Binding-site contacts:
Ligand atom C12 contacts residue GLN294 of chain 1.A at 3.7 Å.
Ligand atom N15 contacts residue PHE264 of chain 1.A at 3.9 Å.
Ligand atom N23 contacts residue PHE207 of chain 1.A at 3.4 Å.
Ligand atom C14 contacts residue TYR261 of chain 1.A at 3.5 Å (hydrophobic).
Ligand atom C19 contacts residue LEU203 of chain 1.A at 4.0 Å (hydrophobic).
Ligand atom C2 contacts residue PHE297 of chain 1.A at 3.8 Å (hydrophobic).
Ligand atom N10 contacts residue LEU243 of chain 1.A at 3.6 Å.
Ligand atom C3 contacts residue PHE264 of chain 1.A at 3.8 Å (hydrophobic).
Ligand atom C12 contacts residue VAL246 of chain 1.A at 3.3 Å (hydrophobic).
Ligand atom C5 contacts residue PHE297 of chain 1.A at 3.8 Å (hydrophobic).
Ligand atom C27 contacts residue ALA300 of chain 1.A at 3.6 Å (hydrophobic).
Ligand atom C4 contacts residue PHE297 of chain 1.A at 3.8 Å (hydrophobic).
Ligand atom C28 contacts residue ALA300 of chain 1.A at 3.8 Å (hydrophobic).
Ligand atom C22 contacts residue PHE207 of chain 1.A at 3.4 Å (hydrophobic).
Ligand atom C30 contacts residue PHE297 of chain 1.A at 3.9 Å (hydrophobic).
Ligand atom C7 contacts residue PHE264 of chain 1.A at 3.9 Å (hydrophobic).
Ligand atom C16 contacts residue MET281 of chain 1.A at 3.5 Å (hydrophobic).
Ligand atom C22 contacts residue VAL301 of chain 1.A at 4.0 Å (hydrophobic).
Ligand atom C27 contacts residue VAL301 of chain 1.A at 3.8 Å (hydrophobic).
Ligand atom C28 contacts residue GLY296 of chain 1.A at 3.6 Å.
Ligand atom C29 contacts residue PHE297 of chain 1.A at 3.6 Å (hydrophobic).
Ligand atom C4 contacts residue ILE260 of chain 1.A at 4.0 Å (hydrophobic).
Ligand atom C9 contacts residue LEU243 of chain 1.A at 3.7 Å (hydrophobic).
Ligand atom O11 contacts residue GLN294 of chain 1.A at 3.4 Å (h-bond).
Ligand atom C12 contacts residue PHE297 of chain 1.A at 4.0 Å (hydrophobic).
Ligand atom C14 contacts residue GLN294 of chain 1.A at 3.5 Å.
Ligand atom C26 contacts residue VAL301 of chain 1.A at 3.5 Å (hydrophobic).
Ligand atom C17 contacts residue MET281 of chain 1.A at 3.9 Å (hydrophobic).
Ligand atom C3 contacts residue PHE297 of chain 1.A at 3.6 Å (hydrophobic).
Ligand atom C1 contacts residue PHE297 of chain 1.A at 3.8 Å (hydrophobic).
Ligand atom C6 contacts residue PHE297 of chain 1.A at 3.7 Å (hydrophobic).
Ligand atom C29 contacts residue GLY296 of chain 1.A at 3.7 Å.
Ligand atom C6 contacts residue PHE264 of chain 1.A at 3.9 Å (hydrophobic).
Ligand atom N23 contacts residue VAL301 of chain 1.A at 3.4 Å.
Ligand atom O13 contacts residue PHE297 of chain 1.A at 3.7 Å.
Ligand atom C25 contacts residue PHE297 of chain 1.A at 3.9 Å (hydrophobic).
Ligand atom N24 contacts residue PHE297 of chain 1.A at 4.0 Å.
Ligand atom O13 contacts residue GLN294 of chain 1.A at 3.2 Å (h-bond).
Ligand atom O20 contacts residue LEU203 of chain 1.A at 3.8 Å.
Ligand atom C16 contacts residue PHE264 of chain 1.A at 4.0 Å (hydrophobic).

This protein binds this small molecule.
Small molecule (SMILES): COc1cc2ncnc(N3CC[C@@H](Oc4cnc5ccccc5n4)C3)c2cc1OC

Sequence of chain 1.A:
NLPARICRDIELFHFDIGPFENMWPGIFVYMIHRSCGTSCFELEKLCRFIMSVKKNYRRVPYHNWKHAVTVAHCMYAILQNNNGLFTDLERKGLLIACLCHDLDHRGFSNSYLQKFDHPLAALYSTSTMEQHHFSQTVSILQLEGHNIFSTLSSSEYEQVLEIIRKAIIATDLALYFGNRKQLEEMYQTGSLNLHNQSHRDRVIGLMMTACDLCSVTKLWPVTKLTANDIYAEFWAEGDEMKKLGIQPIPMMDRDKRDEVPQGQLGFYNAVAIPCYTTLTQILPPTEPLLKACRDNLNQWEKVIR